Sequence of chain 1.B:
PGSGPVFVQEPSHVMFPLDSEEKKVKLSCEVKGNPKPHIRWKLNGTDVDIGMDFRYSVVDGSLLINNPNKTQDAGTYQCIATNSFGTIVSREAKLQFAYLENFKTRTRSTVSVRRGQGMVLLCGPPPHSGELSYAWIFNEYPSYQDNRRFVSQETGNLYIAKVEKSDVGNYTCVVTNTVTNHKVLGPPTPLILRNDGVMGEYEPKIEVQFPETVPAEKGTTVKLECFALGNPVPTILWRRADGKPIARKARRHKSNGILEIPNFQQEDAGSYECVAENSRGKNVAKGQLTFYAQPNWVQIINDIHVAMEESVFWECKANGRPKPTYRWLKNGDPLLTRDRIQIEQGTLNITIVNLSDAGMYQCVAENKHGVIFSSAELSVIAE

Binding-site contacts:
Ligand atom C7 contacts residue SER311 of chain 1.B at 4.4 Å.
Ligand atom C6 contacts residue PHE313 of chain 1.B at 3.2 Å (hydrophobic).
Ligand atom C2 contacts residue ASN349 of chain 1.B at 2.7 Å.
Ligand atom C3 contacts residue ASN349 of chain 1.B at 3.9 Å.
Ligand atom O7 contacts residue SER311 of chain 1.B at 3.3 Å.
Ligand atom C6 contacts residue ASN349 of chain 1.B at 3.5 Å.
Ligand atom C1 contacts residue GLN342 of chain 1.B at 4.4 Å.
Ligand atom O7 contacts residue ASN349 of chain 1.B at 3.7 Å.
Ligand atom O6 contacts residue ASN349 of chain 1.B at 2.8 Å.
Ligand atom C7 contacts residue ASN349 of chain 1.B at 3.9 Å.
Ligand atom C5 contacts residue ASN349 of chain 1.B at 3.5 Å.
Ligand atom O5 contacts residue GLN342 of chain 1.B at 3.8 Å.
Ligand atom O6 contacts residue PHE313 of chain 1.B at 3.1 Å.
Ligand atom O7 contacts residue THR351 of chain 1.B at 4.0 Å.
Ligand atom N2 contacts residue ASN349 of chain 1.B at 3.1 Å (h-bond).
Ligand atom C1 contacts residue ASN349 of chain 1.B at 1.4 Å.
Ligand atom C4 contacts residue ASN349 of chain 1.B at 4.2 Å.
Ligand atom O5 contacts residue ASN349 of chain 1.B at 2.4 Å (h-bond).
Ligand atom O6 contacts residue LEU348 of chain 1.B at 4.4 Å.

The protein below binds the small molecule below.
Small molecule (SMILES): CC(=O)N[C@@H]1[C@@H](O)[C@H](O)[C@@H](CO)O[C@H]1O